A small-molecule ligand and the protein it binds are described below.
Small molecule (SMILES): CC(=O)N[C@@H]1[C@@H](O)[C@H](O)[C@@H](CO)O[C@H]1O

Sequence of chain 1.F:
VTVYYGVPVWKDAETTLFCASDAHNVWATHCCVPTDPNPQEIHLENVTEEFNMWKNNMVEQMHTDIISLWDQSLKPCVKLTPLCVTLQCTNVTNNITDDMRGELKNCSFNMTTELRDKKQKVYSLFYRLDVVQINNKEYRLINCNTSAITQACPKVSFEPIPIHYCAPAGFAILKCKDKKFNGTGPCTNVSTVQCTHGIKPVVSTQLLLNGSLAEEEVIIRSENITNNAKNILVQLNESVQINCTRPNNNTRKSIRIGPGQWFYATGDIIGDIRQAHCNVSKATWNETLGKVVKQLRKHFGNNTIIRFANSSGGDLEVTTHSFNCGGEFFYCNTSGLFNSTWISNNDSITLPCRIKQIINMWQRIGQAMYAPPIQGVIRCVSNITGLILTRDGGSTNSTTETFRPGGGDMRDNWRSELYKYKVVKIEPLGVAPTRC

Binding-site contacts:
Ligand atom C3 contacts residue ASN246 of chain 1.F at 3.9 Å.
Ligand atom O7 contacts residue ASN246 of chain 1.F at 3.6 Å (h-bond).
Ligand atom C1 contacts residue ASN246 of chain 1.F at 1.5 Å.
Ligand atom C7 contacts residue ASN246 of chain 1.F at 3.3 Å.
Ligand atom O5 contacts residue ASN246 of chain 1.F at 2.5 Å (h-bond).
Ligand atom C2 contacts residue ASN246 of chain 1.F at 2.5 Å.
Ligand atom N2 contacts residue ASN246 of chain 1.F at 2.8 Å (h-bond).
Ligand atom C5 contacts residue ASN246 of chain 1.F at 3.8 Å.
Ligand atom C8 contacts residue LYS236 of chain 1.F at 4.2 Å.
Ligand atom C8 contacts residue ASN246 of chain 1.F at 4.3 Å.
Ligand atom C8 contacts residue LYS234 of chain 1.F at 3.1 Å.
Ligand atom C4 contacts residue ASN246 of chain 1.F at 4.3 Å.